The small molecule below binds the protein below.
Small molecule (SMILES): [H]/N=C(/N)NCCC[C@H](NC(=O)C[C@H](N)C(=O)O)C(=O)O

Sequence of chain 1.D:
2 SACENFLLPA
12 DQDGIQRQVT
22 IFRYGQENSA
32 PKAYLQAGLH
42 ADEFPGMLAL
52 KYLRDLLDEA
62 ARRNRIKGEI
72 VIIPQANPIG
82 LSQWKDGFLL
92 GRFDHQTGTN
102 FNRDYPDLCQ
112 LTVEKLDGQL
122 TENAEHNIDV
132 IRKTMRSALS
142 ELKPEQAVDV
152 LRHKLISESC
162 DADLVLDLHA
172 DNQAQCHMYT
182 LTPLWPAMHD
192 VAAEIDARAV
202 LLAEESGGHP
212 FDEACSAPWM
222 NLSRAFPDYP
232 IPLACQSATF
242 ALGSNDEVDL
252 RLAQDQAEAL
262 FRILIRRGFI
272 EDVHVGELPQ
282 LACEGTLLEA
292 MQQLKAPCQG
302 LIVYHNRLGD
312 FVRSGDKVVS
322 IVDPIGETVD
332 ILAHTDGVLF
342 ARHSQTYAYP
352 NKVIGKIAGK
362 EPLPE

Binding-site contacts:
Ligand atom N contacts residue ARG93 of chain 1.D at 3.5 Å (salt-bridge).
Ligand atom CG contacts residue ALA171 of chain 1.D at 3.6 Å (hydrophobic).
Ligand atom CB2 contacts residue TYR180 of chain 1.D at 3.7 Å (hydrophobic).
Ligand atom OXT contacts residue ASP172 of chain 1.D at 3.2 Å (salt-bridge).
Ligand atom C contacts residue ARG93 of chain 1.D at 3.5 Å.
Ligand atom O contacts residue ARG93 of chain 1.D at 3.8 Å.
Ligand atom CD2 contacts residue ASP213 of chain 1.D at 3.8 Å.
Ligand atom OXT contacts residue LYS357 of chain 1.D at 3.5 Å (salt-bridge).
Ligand atom O2 contacts residue ASN103 of chain 1.D at 2.5 Å (h-bond).
Ligand atom O2 contacts residue ZN1 of chain 1.O at 3.4 Å.
Ligand atom N contacts residue ASP172 of chain 1.D at 2.8 Å (salt-bridge).
Ligand atom NH1 contacts residue ASP213 of chain 1.D at 3.4 Å (salt-bridge).
Ligand atom OD1 contacts residue HIS41 of chain 1.D at 3.5 Å (h-bond).
Ligand atom CZ2 contacts residue ASP213 of chain 1.D at 3.6 Å.
Ligand atom CB contacts residue ASP172 of chain 1.D at 3.7 Å.
Ligand atom N2 contacts residue ZN1 of chain 1.O at 3.8 Å.
Ligand atom NH1 contacts residue GLU214 of chain 1.D at 3.0 Å (salt-bridge).
Ligand atom CA contacts residue ARG93 of chain 1.D at 3.3 Å.
Ligand atom CD2 contacts residue THR240 of chain 1.D at 3.8 Å.
Ligand atom OX2 contacts residue ARG93 of chain 1.D at 3.5 Å (salt-bridge).
Ligand atom O2 contacts residue HIS170 of chain 1.D at 3.0 Å.
Ligand atom OD1 contacts residue ALA171 of chain 1.D at 3.4 Å (h-bond).
Ligand atom NH2 contacts residue SER207 of chain 1.D at 3.5 Å (h-bond).
Ligand atom CA contacts residue ASP172 of chain 1.D at 3.5 Å.
Ligand atom CD2 contacts residue TYR180 of chain 1.D at 3.5 Å (hydrophobic).
Ligand atom OX2 contacts residue ARG104 of chain 1.D at 3.5 Å (salt-bridge).
Ligand atom NE2 contacts residue ASP213 of chain 1.D at 3.0 Å (salt-bridge).
Ligand atom CG contacts residue ZN1 of chain 1.O at 3.0 Å.
Ligand atom CO2 contacts residue HIS41 of chain 1.D at 3.7 Å.
Ligand atom C contacts residue ASP172 of chain 1.D at 3.5 Å.
Ligand atom N contacts residue ASN173 of chain 1.D at 3.5 Å (h-bond).
Ligand atom CB contacts residue ALA171 of chain 1.D at 3.1 Å (hydrophobic).
Ligand atom CO2 contacts residue ZN1 of chain 1.O at 3.5 Å.
Ligand atom NH1 contacts residue SER207 of chain 1.D at 3.4 Å (h-bond).
Ligand atom CO2 contacts residue ASN103 of chain 1.D at 3.5 Å.
Ligand atom OD1 contacts residue HIS170 of chain 1.D at 3.3 Å (h-bond).
Ligand atom OD1 contacts residue ZN1 of chain 1.O at 1.7 Å.
Ligand atom OX2 contacts residue HIS41 of chain 1.D at 3.4 Å.
Ligand atom OD1 contacts residue GLU44 of chain 1.D at 3.1 Å (salt-bridge).
Ligand atom O2 contacts residue HIS41 of chain 1.D at 3.5 Å.